Binding-site contacts:
Ligand atom N3 contacts residue GLN225 of chain 1.A at 2.8 Å (h-bond).
Ligand atom O3' contacts residue SER111 of chain 1.A at 3.1 Å (h-bond).
Ligand atom C4Q contacts residue PHE80 of chain 1.A at 3.5 Å (hydrophobic).
Ligand atom O2B contacts residue THR110 of chain 1.A at 3.7 Å.
Ligand atom O4Q contacts residue PHE80 of chain 1.A at 2.7 Å (h-bond).
Ligand atom C2 contacts residue GLN225 of chain 1.A at 3.6 Å.
Ligand atom O1A contacts residue LYS11 of chain 1.A at 2.8 Å (salt-bridge).
Ligand atom O3' contacts residue PHE109 of chain 1.A at 3.4 Å.
Ligand atom C3Q contacts residue GLU79 of chain 1.A at 3.7 Å.
Ligand atom O2 contacts residue ILE112 of chain 1.A at 3.8 Å.
Ligand atom O1B contacts residue PHE109 of chain 1.A at 2.8 Å (h-bond).
Ligand atom C4 contacts residue GLN225 of chain 1.A at 3.7 Å.
Ligand atom C2 contacts residue TYR224 of chain 1.A at 3.6 Å (hydrophobic).
Ligand atom C5' contacts residue TYR156 of chain 1.A at 3.6 Å (hydrophobic).
Ligand atom C1' contacts residue PHE221 of chain 1.A at 3.5 Å (hydrophobic).
Ligand atom O4Q contacts residue GLU79 of chain 1.A at 3.1 Å.
Ligand atom O2Q contacts residue HIS98 of chain 1.A at 3.7 Å.
Ligand atom C6 contacts residue TYR224 of chain 1.A at 3.6 Å (hydrophobic).
Ligand atom O2Q contacts residue GLY107 of chain 1.A at 2.7 Å (h-bond).
Ligand atom C6Q contacts residue GLU79 of chain 1.A at 3.8 Å.
Ligand atom N3Q contacts residue FON1 of chain 1.C at 2.9 Å (h-bond).
Ligand atom C4Q contacts residue FON1 of chain 1.C at 3.6 Å.
Ligand atom O4' contacts residue PHE221 of chain 1.A at 3.2 Å.
Ligand atom O1B contacts residue VAL108 of chain 1.A at 3.7 Å.
Ligand atom O2B contacts residue PHE109 of chain 1.A at 3.7 Å.
Ligand atom O4 contacts residue TYR224 of chain 1.A at 3.6 Å.
Ligand atom O4 contacts residue GLN225 of chain 1.A at 3.8 Å.
Ligand atom C5M contacts residue TYR224 of chain 1.A at 3.6 Å (hydrophobic).
Ligand atom PB contacts residue PHE109 of chain 1.A at 3.6 Å.
Ligand atom O3' contacts residue THR110 of chain 1.A at 3.3 Å (h-bond).
Ligand atom C5 contacts residue TYR224 of chain 1.A at 3.5 Å (hydrophobic).
Ligand atom C2Q contacts residue GLY107 of chain 1.A at 3.4 Å.
Ligand atom O2 contacts residue GLN225 of chain 1.A at 3.0 Å (h-bond).
Ligand atom C2' contacts residue ILE112 of chain 1.A at 3.8 Å (hydrophobic).
Ligand atom C4 contacts residue TYR224 of chain 1.A at 3.4 Å (hydrophobic).
Ligand atom O4 contacts residue LEU199 of chain 1.A at 3.4 Å.
Ligand atom N1 contacts residue TYR224 of chain 1.A at 3.5 Å.
Ligand atom C4' contacts residue PHE221 of chain 1.A at 3.8 Å (hydrophobic).
Ligand atom O4' contacts residue TYR224 of chain 1.A at 3.4 Å.
Ligand atom N3 contacts residue TYR224 of chain 1.A at 3.2 Å.

This protein binds this small molecule.
Small molecule (SMILES): Cc1cn([C@H]2C[C@H](O)[C@@H](CO[P](=O)(O)O[P](=O)(O)O[C@H]3O[C@H](C)[C@@H](O)[C@H](N)[C@H]3O)O2)c(=O)[nH]c1=O

Sequence of chain 1.A:
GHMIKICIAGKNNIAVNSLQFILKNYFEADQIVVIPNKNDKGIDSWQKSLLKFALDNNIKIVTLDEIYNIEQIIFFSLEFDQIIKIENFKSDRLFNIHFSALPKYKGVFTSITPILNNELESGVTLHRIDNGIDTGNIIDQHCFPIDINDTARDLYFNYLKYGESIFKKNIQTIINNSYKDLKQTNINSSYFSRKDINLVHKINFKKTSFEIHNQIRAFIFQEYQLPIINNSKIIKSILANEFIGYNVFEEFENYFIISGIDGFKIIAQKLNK